The protein below binds the small molecule below.
Small molecule (SMILES): C[C@@H]1CN(c2ccc(F)cc2C(F)(F)F)CCN1S(=O)(=O)c1cccc(-n2cncn2)c1

Binding-site contacts:
Ligand atom O1 contacts residue ALA166 of chain 1.D at 3.2 Å (h-bond).
Ligand atom O1 contacts residue SER164 of chain 1.D at 3.3 Å.
Ligand atom C1 contacts residue LEU211 of chain 1.D at 4.0 Å (hydrophobic).
Ligand atom F2 contacts residue THR118 of chain 1.D at 3.9 Å.
Ligand atom C8 contacts residue TYR171 of chain 1.D at 3.6 Å (hydrophobic).
Ligand atom O2 contacts residue NAP1 of chain 1.L at 3.4 Å.
Ligand atom N4 contacts residue PRO172 of chain 1.D at 3.1 Å (h-bond).
Ligand atom N3 contacts residue TYR171 of chain 1.D at 3.4 Å.
Ligand atom F2 contacts residue SER119 of chain 1.D at 3.9 Å.
Ligand atom C13 contacts residue TYR171 of chain 1.D at 3.5 Å (hydrophobic).
Ligand atom F3 contacts residue LEU120 of chain 1.D at 3.1 Å.
Ligand atom F3 contacts residue VAL174 of chain 1.D at 4.0 Å.
Ligand atom C12 contacts residue PRO172 of chain 1.D at 4.0 Å (hydrophobic).
Ligand atom F2 contacts residue LEU120 of chain 1.D at 4.0 Å.
Ligand atom F1 contacts residue LEU120 of chain 1.D at 3.9 Å.
Ligand atom O2 contacts residue GLY210 of chain 1.D at 3.1 Å.
Ligand atom C16 contacts residue NAP1 of chain 1.L at 3.5 Å.
Ligand atom F4 contacts residue ILE115 of chain 1.D at 3.9 Å.
Ligand atom C17 contacts residue ILE115 of chain 1.D at 4.0 Å (hydrophobic).
Ligand atom C8 contacts residue LEU165 of chain 1.D at 3.6 Å (hydrophobic).
Ligand atom C15 contacts residue NAP1 of chain 1.L at 3.5 Å.
Ligand atom O2 contacts residue LEU211 of chain 1.D at 3.1 Å (h-bond).
Ligand atom O1 contacts residue NAP1 of chain 1.L at 4.1 Å.
Ligand atom C10 contacts residue TYR171 of chain 1.D at 3.7 Å (hydrophobic).
Ligand atom F4 contacts residue THR216 of chain 1.D at 3.0 Å.
Ligand atom C4 contacts residue NAP1 of chain 1.L at 4.1 Å.
Ligand atom O1 contacts residue LEU165 of chain 1.D at 3.4 Å (h-bond).
Ligand atom N5 contacts residue TYR171 of chain 1.D at 2.8 Å.
Ligand atom C7 contacts residue LEU165 of chain 1.D at 3.5 Å (hydrophobic).
Ligand atom C20 contacts residue LEU120 of chain 1.D at 4.0 Å (hydrophobic).
Ligand atom C5 contacts residue TYR177 of chain 1.D at 3.9 Å (hydrophobic).
Ligand atom C3 contacts residue NAP1 of chain 1.L at 3.8 Å.
Ligand atom C4 contacts residue TYR177 of chain 1.D at 3.4 Å (hydrophobic).
Ligand atom F2 contacts residue ALA220 of chain 1.D at 3.0 Å.
Ligand atom C16 contacts residue ILE115 of chain 1.D at 3.6 Å (hydrophobic).
Ligand atom C12 contacts residue TYR171 of chain 1.D at 3.8 Å (hydrophobic).
Ligand atom F4 contacts residue NAP1 of chain 1.L at 3.9 Å.
Ligand atom C13 contacts residue PRO172 of chain 1.D at 3.6 Å (hydrophobic).
Ligand atom N4 contacts residue TYR171 of chain 1.D at 3.9 Å.
Ligand atom C9 contacts residue TYR171 of chain 1.D at 3.3 Å (hydrophobic).

Sequence of chain 1.D:
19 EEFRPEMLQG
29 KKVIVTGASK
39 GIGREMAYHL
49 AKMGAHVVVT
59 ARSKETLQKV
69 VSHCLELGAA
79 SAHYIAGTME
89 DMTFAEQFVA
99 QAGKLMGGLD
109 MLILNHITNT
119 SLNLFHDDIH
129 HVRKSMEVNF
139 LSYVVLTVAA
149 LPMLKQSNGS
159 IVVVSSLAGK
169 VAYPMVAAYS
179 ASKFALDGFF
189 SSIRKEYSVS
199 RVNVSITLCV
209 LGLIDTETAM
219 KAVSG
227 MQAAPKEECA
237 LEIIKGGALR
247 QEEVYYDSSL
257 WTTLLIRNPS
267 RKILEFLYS

Sequence of chain 1.C:
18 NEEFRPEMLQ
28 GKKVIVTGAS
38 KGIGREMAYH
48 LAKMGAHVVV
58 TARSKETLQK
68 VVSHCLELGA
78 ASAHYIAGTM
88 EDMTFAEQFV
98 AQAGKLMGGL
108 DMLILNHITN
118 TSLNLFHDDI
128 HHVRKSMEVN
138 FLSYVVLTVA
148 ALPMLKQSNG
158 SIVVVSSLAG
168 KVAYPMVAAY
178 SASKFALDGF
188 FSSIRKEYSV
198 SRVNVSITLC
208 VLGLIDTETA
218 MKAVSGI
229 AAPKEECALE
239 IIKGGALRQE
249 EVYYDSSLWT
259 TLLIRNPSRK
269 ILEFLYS